Binding-site contacts:
Ligand atom O7 contacts residue PHE418 of chain 1.A at 4.0 Å.
Ligand atom O3 contacts residue ASP441 of chain 1.A at 4.5 Å.
Ligand atom N2 contacts residue ASP441 of chain 1.A at 2.7 Å (salt-bridge).
Ligand atom C3 contacts residue ASN420 of chain 1.A at 3.8 Å.
Ligand atom O5 contacts residue SER422 of chain 1.A at 4.4 Å.
Ligand atom O5 contacts residue SER399 of chain 1.A at 3.5 Å (h-bond).
Ligand atom C7 contacts residue ASP441 of chain 1.A at 3.7 Å.
Ligand atom C6 contacts residue ARG400 of chain 1.A at 4.3 Å.
Ligand atom C5 contacts residue ASN420 of chain 1.A at 3.6 Å.
Ligand atom C8 contacts residue PHE418 of chain 1.A at 3.7 Å (hydrophobic).
Ligand atom C5 contacts residue SER422 of chain 1.A at 4.3 Å.
Ligand atom C3 contacts residue ASP441 of chain 1.A at 3.7 Å.
Ligand atom C7 contacts residue ASN420 of chain 1.A at 3.6 Å.
Ligand atom N2 contacts residue ASN420 of chain 1.A at 2.8 Å (h-bond).
Ligand atom C1 contacts residue ASN420 of chain 1.A at 1.4 Å.
Ligand atom C6 contacts residue SER399 of chain 1.A at 3.8 Å.
Ligand atom C1 contacts residue SER399 of chain 1.A at 4.4 Å.
Ligand atom C1 contacts residue ASP441 of chain 1.A at 3.5 Å.
Ligand atom O6 contacts residue ASP397 of chain 1.A at 4.3 Å.
Ligand atom O6 contacts residue ARG400 of chain 1.A at 3.6 Å.
Ligand atom O6 contacts residue SER399 of chain 1.A at 2.5 Å (h-bond).
Ligand atom C4 contacts residue ASN420 of chain 1.A at 4.3 Å.
Ligand atom C8 contacts residue TYR461 of chain 1.A at 3.9 Å (hydrophobic).
Ligand atom C5 contacts residue SER399 of chain 1.A at 4.2 Å.
Ligand atom C1 contacts residue SER422 of chain 1.A at 4.2 Å.
Ligand atom O7 contacts residue ASN420 of chain 1.A at 4.1 Å.
Ligand atom C8 contacts residue ASP441 of chain 1.A at 3.8 Å.
Ligand atom C7 contacts residue PHE418 of chain 1.A at 4.0 Å (hydrophobic).
Ligand atom O5 contacts residue ASN420 of chain 1.A at 2.4 Å (h-bond).
Ligand atom O6 contacts residue SER373 of chain 1.A at 3.5 Å (h-bond).
Ligand atom O5 contacts residue ASP397 of chain 1.A at 4.0 Å.
Ligand atom C2 contacts residue ASN420 of chain 1.A at 2.4 Å.
Ligand atom C2 contacts residue ASP441 of chain 1.A at 3.4 Å.
Ligand atom C1 contacts residue ASP397 of chain 1.A at 4.5 Å.

This protein binds this small molecule.
Small molecule (SMILES): CC(=O)N[C@H]1[C@H](O[C@H]2[C@H](O)[C@@H](NC(C)=O)CO[C@@H]2CO)O[C@H](CO)[C@@H](O)[C@@H]1O

Sequence of chain 1.A:
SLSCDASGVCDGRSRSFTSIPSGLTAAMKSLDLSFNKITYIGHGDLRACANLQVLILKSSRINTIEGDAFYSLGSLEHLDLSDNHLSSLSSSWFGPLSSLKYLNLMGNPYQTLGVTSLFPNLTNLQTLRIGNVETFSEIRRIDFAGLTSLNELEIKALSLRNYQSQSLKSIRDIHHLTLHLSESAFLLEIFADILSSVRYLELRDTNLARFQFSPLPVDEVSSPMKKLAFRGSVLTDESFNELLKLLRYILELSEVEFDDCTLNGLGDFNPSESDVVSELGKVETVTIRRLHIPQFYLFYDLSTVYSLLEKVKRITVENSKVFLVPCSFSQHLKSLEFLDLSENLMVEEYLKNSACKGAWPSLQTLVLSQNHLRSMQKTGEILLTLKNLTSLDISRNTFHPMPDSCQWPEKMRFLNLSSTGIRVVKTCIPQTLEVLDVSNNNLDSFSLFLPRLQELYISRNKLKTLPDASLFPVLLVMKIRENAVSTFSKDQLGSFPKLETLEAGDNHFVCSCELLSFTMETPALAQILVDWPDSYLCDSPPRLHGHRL